The protein below binds the small molecule below.
Small molecule (SMILES): Nc1ncnc2c1ncn2[C@@H]1O[C@H](COP(=O)(O)OP(=O)(O)OP(O)(O)=S)[C@@H](O)[C@H]1O

Sequence of chain 1.L:
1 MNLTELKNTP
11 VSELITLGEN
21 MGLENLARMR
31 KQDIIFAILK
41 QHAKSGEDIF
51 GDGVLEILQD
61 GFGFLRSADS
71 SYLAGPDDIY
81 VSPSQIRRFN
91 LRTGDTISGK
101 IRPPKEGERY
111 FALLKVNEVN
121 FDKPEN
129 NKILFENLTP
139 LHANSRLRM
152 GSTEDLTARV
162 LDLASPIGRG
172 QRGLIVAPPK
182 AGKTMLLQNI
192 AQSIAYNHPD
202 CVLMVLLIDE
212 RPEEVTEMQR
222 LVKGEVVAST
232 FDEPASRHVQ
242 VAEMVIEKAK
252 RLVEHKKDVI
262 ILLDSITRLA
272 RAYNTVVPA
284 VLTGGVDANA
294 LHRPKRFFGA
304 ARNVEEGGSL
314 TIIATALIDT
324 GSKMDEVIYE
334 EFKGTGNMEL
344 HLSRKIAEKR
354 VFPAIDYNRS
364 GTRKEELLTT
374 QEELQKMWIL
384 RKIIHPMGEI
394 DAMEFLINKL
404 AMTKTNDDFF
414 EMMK

Binding-site contacts:
Ligand atom O3G contacts residue LYS181 of chain 1.L at 2.6 Å (salt-bridge).
Ligand atom C4 contacts residue PHE355 of chain 1.L at 3.6 Å (hydrophobic).
Ligand atom PB contacts residue GLY183 of chain 1.L at 3.9 Å.
Ligand atom O2G contacts residue ARG212 of chain 1.L at 3.5 Å (salt-bridge).
Ligand atom O1B contacts residue PRO180 of chain 1.L at 3.9 Å.
Ligand atom N6 contacts residue THR158 of chain 1.L at 3.5 Å (h-bond).
Ligand atom O3G contacts residue PRO180 of chain 1.L at 3.1 Å.
Ligand atom C6 contacts residue PHE355 of chain 1.L at 3.7 Å (hydrophobic).
Ligand atom PG contacts residue MG1 of chain 1.AA at 3.8 Å.
Ligand atom PB contacts residue LYS184 of chain 1.L at 3.6 Å.
Ligand atom N1 contacts residue PHE355 of chain 1.L at 3.7 Å.
Ligand atom O1B contacts residue LYS181 of chain 1.L at 3.0 Å (salt-bridge).
Ligand atom O3G contacts residue BCM1 of chain 1.CA at 3.7 Å.
Ligand atom N7 contacts residue MET186 of chain 1.L at 3.5 Å.
Ligand atom O1B contacts residue LYS184 of chain 1.L at 3.1 Å (salt-bridge).
Ligand atom C2 contacts residue PHE355 of chain 1.L at 3.3 Å (hydrophobic).
Ligand atom O3A contacts residue GLY183 of chain 1.L at 3.4 Å.
Ligand atom S1G contacts residue ARG212 of chain 1.L at 3.5 Å (salt-bridge).
Ligand atom C4 contacts residue MET186 of chain 1.L at 3.9 Å (hydrophobic).
Ligand atom C5 contacts residue MET186 of chain 1.L at 3.9 Å (hydrophobic).
Ligand atom N1 contacts residue GLU155 of chain 1.L at 3.6 Å (salt-bridge).
Ligand atom PG contacts residue LYS181 of chain 1.L at 3.5 Å.
Ligand atom O2A contacts residue MET186 of chain 1.L at 3.5 Å.
Ligand atom C5 contacts residue PHE355 of chain 1.L at 3.8 Å (hydrophobic).
Ligand atom N3 contacts residue PHE355 of chain 1.L at 3.1 Å.
Ligand atom O3B contacts residue LYS181 of chain 1.L at 3.3 Å.
Ligand atom O1B contacts residue GLY183 of chain 1.L at 3.0 Å (h-bond).
Ligand atom O1B contacts residue ALA182 of chain 1.L at 2.8 Å (h-bond).
Ligand atom O1A contacts residue GLU215 of chain 1.L at 3.7 Å.
Ligand atom S1G contacts residue LYS181 of chain 1.L at 3.9 Å.
Ligand atom C5' contacts residue LYS181 of chain 1.L at 3.8 Å.
Ligand atom O2G contacts residue BCM1 of chain 1.CA at 3.6 Å (h-bond).
Ligand atom PB contacts residue LYS181 of chain 1.L at 3.7 Å.
Ligand atom O2B contacts residue LYS184 of chain 1.L at 3.7 Å.
Ligand atom C8 contacts residue GLY183 of chain 1.L at 3.2 Å.
Ligand atom O2G contacts residue MG1 of chain 1.AA at 2.3 Å.
Ligand atom O3A contacts residue LYS184 of chain 1.L at 3.6 Å (salt-bridge).
Ligand atom O2B contacts residue MG1 of chain 1.AA at 3.0 Å.
Ligand atom N7 contacts residue GLY183 of chain 1.L at 3.6 Å.
Ligand atom O2B contacts residue THR185 of chain 1.L at 2.8 Å (h-bond).